Sequence of chain 1.A:
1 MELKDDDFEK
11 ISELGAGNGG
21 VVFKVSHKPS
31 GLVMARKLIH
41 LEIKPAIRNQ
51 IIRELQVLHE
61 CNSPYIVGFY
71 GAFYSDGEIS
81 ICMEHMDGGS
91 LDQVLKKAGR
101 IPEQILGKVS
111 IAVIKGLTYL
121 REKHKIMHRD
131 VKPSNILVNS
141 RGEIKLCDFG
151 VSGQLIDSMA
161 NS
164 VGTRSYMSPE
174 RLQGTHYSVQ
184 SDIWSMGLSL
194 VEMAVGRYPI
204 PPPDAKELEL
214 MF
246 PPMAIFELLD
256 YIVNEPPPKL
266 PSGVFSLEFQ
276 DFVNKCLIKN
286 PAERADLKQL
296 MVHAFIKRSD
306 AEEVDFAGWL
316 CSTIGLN

Binding-site contacts:
Ligand atom N6 contacts residue LEU137 of chain 1.A at 3.5 Å.
Ligand atom O1A contacts residue MG1 of chain 1.B at 2.2 Å.
Ligand atom O2A contacts residue 3EW1 of chain 1.C at 3.5 Å (h-bond).
Ligand atom O1B contacts residue MG1 of chain 1.B at 2.3 Å.
Ligand atom O3A contacts residue MG1 of chain 1.B at 3.1 Å.
Ligand atom O3' contacts residue SER90 of chain 1.A at 3.4 Å (h-bond).
Ligand atom O1A contacts residue LYS37 of chain 1.A at 2.4 Å (salt-bridge).
Ligand atom N1 contacts residue MET86 of chain 1.A at 3.1 Å (h-bond).
Ligand atom PG contacts residue LYS132 of chain 1.A at 3.1 Å.
Ligand atom O2A contacts residue GLY20 of chain 1.A at 3.4 Å (h-bond).
Ligand atom C5 contacts residue LEU137 of chain 1.A at 3.6 Å (hydrophobic).
Ligand atom C5' contacts residue ALA16 of chain 1.A at 3.3 Å (hydrophobic).
Ligand atom PB contacts residue MG1 of chain 1.B at 3.3 Å.
Ligand atom O2' contacts residue SER90 of chain 1.A at 3.6 Å (h-bond).
Ligand atom O3G contacts residue MG1 of chain 1.B at 2.9 Å.
Ligand atom O2G contacts residue GLY17 of chain 1.A at 3.0 Å (h-bond).
Ligand atom C8 contacts residue VAL22 of chain 1.A at 3.5 Å (hydrophobic).
Ligand atom O2G contacts residue 3EW1 of chain 1.C at 3.2 Å.
Ligand atom O1A contacts residue ASP148 of chain 1.A at 2.6 Å (salt-bridge).
Ligand atom N6 contacts residue ALA35 of chain 1.A at 3.5 Å.
Ligand atom C6 contacts residue LEU137 of chain 1.A at 3.5 Å (hydrophobic).
Ligand atom O2B contacts residue SER134 of chain 1.A at 3.7 Å.
Ligand atom N6 contacts residue GLU84 of chain 1.A at 2.9 Å (salt-bridge).
Ligand atom PB contacts residue SER134 of chain 1.A at 3.3 Å.
Ligand atom N7 contacts residue MET83 of chain 1.A at 3.5 Å.
Ligand atom C6 contacts residue ALA35 of chain 1.A at 3.6 Å (hydrophobic).
Ligand atom PA contacts residue LYS37 of chain 1.A at 3.2 Å.
Ligand atom O1B contacts residue SER134 of chain 1.A at 2.5 Å (h-bond).
Ligand atom PA contacts residue MG1 of chain 1.B at 3.2 Å.
Ligand atom O2A contacts residue LYS37 of chain 1.A at 3.0 Å (salt-bridge).
Ligand atom O3G contacts residue LYS132 of chain 1.A at 2.2 Å (salt-bridge).
Ligand atom N3B contacts residue SER134 of chain 1.A at 3.7 Å.
Ligand atom O1G contacts residue LYS132 of chain 1.A at 3.0 Å (salt-bridge).
Ligand atom O2A contacts residue GLY17 of chain 1.A at 3.4 Å (h-bond).
Ligand atom O5' contacts residue VAL22 of chain 1.A at 3.5 Å.
Ligand atom O2' contacts residue GLN93 of chain 1.A at 2.7 Å (h-bond).
Ligand atom O4' contacts residue VAL22 of chain 1.A at 3.3 Å.
Ligand atom N6 contacts residue MET83 of chain 1.A at 3.3 Å (h-bond).
Ligand atom O1B contacts residue ASN135 of chain 1.A at 3.0 Å (h-bond).
Ligand atom C2 contacts residue MET86 of chain 1.A at 3.5 Å (hydrophobic).

This small molecule binds to this protein.
Small molecule (SMILES): Nc1ncnc2c1ncn2[C@@H]1O[C@H](CO[P](=O)(O)O[P](=O)(O)NP(=O)(O)O)[C@@H](O)[C@H]1O